Binding-site contacts:
Ligand atom OAE contacts residue LEU17 of chain 1.B at 4.3 Å.
Ligand atom CAA contacts residue LEU17 of chain 1.B at 4.0 Å (hydrophobic).
Ligand atom CAD contacts residue LEU17 of chain 1.B at 4.2 Å (hydrophobic).
Ligand atom NAC contacts residue LEU17 of chain 1.B at 4.4 Å.

Sequence of chain 1.B:
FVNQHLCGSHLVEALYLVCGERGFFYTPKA

This small molecule binds to this protein.
Small molecule (SMILES): C[N+](C)(C)[O-]